Sequence of chain 1.A:
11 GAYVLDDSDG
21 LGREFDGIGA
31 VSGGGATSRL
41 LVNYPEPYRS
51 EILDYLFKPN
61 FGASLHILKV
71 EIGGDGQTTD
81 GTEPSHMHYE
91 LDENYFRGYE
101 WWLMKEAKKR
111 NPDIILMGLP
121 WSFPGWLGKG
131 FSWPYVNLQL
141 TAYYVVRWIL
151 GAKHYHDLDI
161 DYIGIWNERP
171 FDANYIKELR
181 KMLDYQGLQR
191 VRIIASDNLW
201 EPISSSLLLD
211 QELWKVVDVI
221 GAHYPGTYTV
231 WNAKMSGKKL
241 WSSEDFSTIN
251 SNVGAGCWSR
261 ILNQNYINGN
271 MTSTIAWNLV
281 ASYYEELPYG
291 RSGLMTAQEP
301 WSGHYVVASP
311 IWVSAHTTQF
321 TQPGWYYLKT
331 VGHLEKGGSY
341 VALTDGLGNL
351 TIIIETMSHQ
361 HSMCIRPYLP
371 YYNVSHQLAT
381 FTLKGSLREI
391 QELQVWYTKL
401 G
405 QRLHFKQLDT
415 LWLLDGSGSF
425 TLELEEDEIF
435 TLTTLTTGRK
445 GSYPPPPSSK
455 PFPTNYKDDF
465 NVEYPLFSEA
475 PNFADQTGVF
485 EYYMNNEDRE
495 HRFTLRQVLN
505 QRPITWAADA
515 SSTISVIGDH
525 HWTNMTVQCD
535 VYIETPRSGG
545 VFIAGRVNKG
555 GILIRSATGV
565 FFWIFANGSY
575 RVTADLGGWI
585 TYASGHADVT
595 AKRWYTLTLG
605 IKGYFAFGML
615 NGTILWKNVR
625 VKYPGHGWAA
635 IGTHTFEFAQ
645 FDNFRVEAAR

The protein below binds the small molecule below.
Small molecule (SMILES): CC(=O)N[C@H]1[C@H](O[C@H]2[C@H](O)[C@@H](NC(C)=O)CO[C@@H]2CO)O[C@H](CO)[C@@H](O)[C@@H]1O

Binding-site contacts:
Ligand atom C1 contacts residue ASN270 of chain 1.A at 1.5 Å.
Ligand atom C5 contacts residue ASN270 of chain 1.A at 3.5 Å.
Ligand atom C8 contacts residue ARG23 of chain 1.A at 3.7 Å.
Ligand atom C4 contacts residue ASN270 of chain 1.A at 4.3 Å.
Ligand atom C3 contacts residue ASN270 of chain 1.A at 3.9 Å.
Ligand atom O7 contacts residue LYS234 of chain 1.A at 4.4 Å.
Ligand atom O5 contacts residue ASN270 of chain 1.A at 2.3 Å (h-bond).
Ligand atom C7 contacts residue ARG23 of chain 1.A at 4.0 Å.
Ligand atom N2 contacts residue ASN270 of chain 1.A at 3.1 Å (h-bond).
Ligand atom C1 contacts residue LYS234 of chain 1.A at 4.1 Å.
Ligand atom C2 contacts residue ASN270 of chain 1.A at 2.6 Å.
Ligand atom O6 contacts residue ASN268 of chain 1.A at 4.0 Å.
Ligand atom O6 contacts residue ILE267 of chain 1.A at 3.1 Å (h-bond).
Ligand atom C6 contacts residue ILE267 of chain 1.A at 3.8 Å (hydrophobic).
Ligand atom O7 contacts residue ARG23 of chain 1.A at 3.7 Å.
Ligand atom C7 contacts residue ASN270 of chain 1.A at 3.9 Å.
Ligand atom C8 contacts residue ASN270 of chain 1.A at 3.9 Å.